Binding-site contacts:
Ligand atom N contacts residue ARG2 of chain 1.A at 4.0 Å.
Ligand atom CB contacts residue ARG2 of chain 1.A at 4.1 Å.

Sequence of chain 1.A:
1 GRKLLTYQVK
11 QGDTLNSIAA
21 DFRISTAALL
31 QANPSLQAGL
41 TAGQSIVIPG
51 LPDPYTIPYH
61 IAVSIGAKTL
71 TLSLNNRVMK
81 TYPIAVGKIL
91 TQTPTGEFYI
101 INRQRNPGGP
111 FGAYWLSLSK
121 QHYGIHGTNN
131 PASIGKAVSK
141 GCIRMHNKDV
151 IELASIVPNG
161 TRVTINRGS

The protein below binds the small molecule below.
Small molecule (SMILES): C[C@H](N)C(=O)N[C@H](CCC(=O)N[C@@H](CCC[C@@H](N)C(=O)O)C(=O)N[C@H](C)C(=O)O)C(=O)O